Sequence of chain 54.D:
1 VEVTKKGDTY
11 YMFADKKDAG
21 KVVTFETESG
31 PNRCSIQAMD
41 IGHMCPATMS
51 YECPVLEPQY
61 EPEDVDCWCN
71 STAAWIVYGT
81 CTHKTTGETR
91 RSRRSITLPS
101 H

Binding-site contacts:
Ligand atom C1 contacts residue ARG33 of chain 54.D at 4.3 Å.
Ligand atom C1 contacts residue ASN32 of chain 54.D at 4.5 Å.
Ligand atom N2 contacts residue ASN32 of chain 54.D at 4.0 Å.
Ligand atom C5 contacts residue ARG33 of chain 54.D at 4.4 Å.
Ligand atom C8 contacts residue ASN70 of chain 54.D at 3.9 Å.
Ligand atom C7 contacts residue PRO31 of chain 54.D at 3.1 Å (hydrophobic).
Ligand atom O7 contacts residue SER71 of chain 54.D at 3.8 Å.
Ligand atom C1 contacts residue PRO31 of chain 54.D at 4.2 Å (hydrophobic).
Ligand atom C7 contacts residue ASN70 of chain 54.D at 3.1 Å.
Ligand atom C2 contacts residue PRO31 of chain 54.D at 3.4 Å (hydrophobic).
Ligand atom C3 contacts residue PRO31 of chain 54.D at 3.3 Å (hydrophobic).
Ligand atom N2 contacts residue ASN70 of chain 54.D at 2.9 Å (h-bond).
Ligand atom O7 contacts residue ASN70 of chain 54.D at 3.3 Å (h-bond).
Ligand atom O7 contacts residue SER29 of chain 54.D at 4.4 Å.
Ligand atom O6 contacts residue ARG33 of chain 54.D at 3.2 Å (salt-bridge).
Ligand atom C8 contacts residue PRO31 of chain 54.D at 4.4 Å (hydrophobic).
Ligand atom C5 contacts residue ASN70 of chain 54.D at 3.7 Å.
Ligand atom N2 contacts residue PRO31 of chain 54.D at 2.5 Å (h-bond).
Ligand atom O3 contacts residue PRO31 of chain 54.D at 3.4 Å (h-bond).
Ligand atom C1 contacts residue ASN70 of chain 54.D at 1.4 Å.
Ligand atom O5 contacts residue ASN70 of chain 54.D at 2.4 Å (h-bond).
Ligand atom O7 contacts residue PRO31 of chain 54.D at 3.2 Å (h-bond).
Ligand atom C4 contacts residue ASN70 of chain 54.D at 4.2 Å.
Ligand atom C6 contacts residue ARG33 of chain 54.D at 3.3 Å.
Ligand atom C3 contacts residue ASN70 of chain 54.D at 3.8 Å.
Ligand atom C2 contacts residue ASN70 of chain 54.D at 2.5 Å.

A protein and the small-molecule ligand that binds it are described below.
Small molecule (SMILES): CC(=O)N[C@@H]1[C@@H](O)[C@H](O)[C@@H](CO)O[C@H]1O